Sequence of chain 1.B:
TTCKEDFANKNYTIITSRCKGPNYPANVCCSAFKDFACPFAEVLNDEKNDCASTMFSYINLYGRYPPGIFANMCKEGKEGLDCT

The protein below binds the small molecule below.
Small molecule (SMILES): CC(=O)N[C@@H]1[C@@H](O)[C@H](O)[C@@H](CO)O[C@H]1O

Binding-site contacts:
Ligand atom C8 contacts residue THR13 of chain 1.B at 4.4 Å.
Ligand atom O5 contacts residue ASN11 of chain 1.B at 2.3 Å (h-bond).
Ligand atom C7 contacts residue THR13 of chain 1.B at 4.4 Å.
Ligand atom N2 contacts residue ASN11 of chain 1.B at 2.8 Å (h-bond).
Ligand atom O7 contacts residue ASN11 of chain 1.B at 3.2 Å (h-bond).
Ligand atom C7 contacts residue ASN11 of chain 1.B at 2.8 Å.
Ligand atom N2 contacts residue THR13 of chain 1.B at 3.5 Å (h-bond).
Ligand atom C3 contacts residue ASN11 of chain 1.B at 3.9 Å.
Ligand atom C4 contacts residue ASN11 of chain 1.B at 4.2 Å.
Ligand atom C5 contacts residue ASN11 of chain 1.B at 3.6 Å.
Ligand atom C1 contacts residue THR13 of chain 1.B at 3.8 Å.
Ligand atom C2 contacts residue THR13 of chain 1.B at 4.2 Å.
Ligand atom C2 contacts residue ASN11 of chain 1.B at 2.6 Å.
Ligand atom C1 contacts residue ASN11 of chain 1.B at 1.4 Å.
Ligand atom C8 contacts residue ASN11 of chain 1.B at 3.3 Å.